The small molecule below binds the protein below.
Small molecule (SMILES): CC(=O)N[C@H]1[C@H]([C@H](O)[C@H](O)CO)O[C@@](O[C@H]2[C@@H](O)[C@@H](CO)O[C@@H](O[C@H]3[C@H](O)[C@@H](O)[C@@H](O)O[C@@H]3CO)[C@@H]2O)(C(=O)O)C[C@@H]1O

Sequence of chain 26.A:
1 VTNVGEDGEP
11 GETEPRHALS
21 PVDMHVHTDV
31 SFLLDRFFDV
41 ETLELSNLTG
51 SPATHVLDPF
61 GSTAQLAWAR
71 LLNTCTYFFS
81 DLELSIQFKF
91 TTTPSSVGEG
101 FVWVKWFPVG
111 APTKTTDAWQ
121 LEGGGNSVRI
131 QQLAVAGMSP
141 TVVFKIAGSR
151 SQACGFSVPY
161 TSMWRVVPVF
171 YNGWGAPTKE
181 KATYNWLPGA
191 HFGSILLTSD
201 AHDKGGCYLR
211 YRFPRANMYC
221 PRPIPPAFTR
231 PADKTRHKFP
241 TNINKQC

Sequence of chain 30.A:
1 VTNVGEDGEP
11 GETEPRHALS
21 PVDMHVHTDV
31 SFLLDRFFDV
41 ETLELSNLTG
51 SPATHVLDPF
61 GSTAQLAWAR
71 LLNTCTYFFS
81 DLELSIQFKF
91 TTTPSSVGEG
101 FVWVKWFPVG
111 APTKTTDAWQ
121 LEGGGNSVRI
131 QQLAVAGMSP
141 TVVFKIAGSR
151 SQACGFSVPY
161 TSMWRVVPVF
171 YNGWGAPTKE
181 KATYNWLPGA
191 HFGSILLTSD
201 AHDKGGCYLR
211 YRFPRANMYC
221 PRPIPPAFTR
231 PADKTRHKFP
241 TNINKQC

Binding-site contacts:
Ligand atom O10 contacts residue ALA64 of chain 26.A at 3.8 Å.
Ligand atom O8 contacts residue ALA118 of chain 30.A at 3.8 Å.
Ligand atom C11 contacts residue ALA118 of chain 30.A at 3.9 Å (hydrophobic).
Ligand atom O8 contacts residue GLN120 of chain 30.A at 2.8 Å (h-bond).
Ligand atom C4 contacts residue ALA118 of chain 30.A at 4.0 Å (hydrophobic).
Ligand atom C6 contacts residue ALA118 of chain 30.A at 3.4 Å (hydrophobic).
Ligand atom C10 contacts residue ALA64 of chain 26.A at 4.5 Å (hydrophobic).
Ligand atom O9 contacts residue GLN120 of chain 30.A at 3.5 Å (h-bond).
Ligand atom C7 contacts residue ALA118 of chain 30.A at 3.6 Å (hydrophobic).
Ligand atom C9 contacts residue TRP119 of chain 30.A at 4.3 Å (hydrophobic).
Ligand atom N5 contacts residue ALA118 of chain 30.A at 2.8 Å (h-bond).
Ligand atom O9 contacts residue THR42 of chain 26.A at 4.0 Å.
Ligand atom C5 contacts residue ALA118 of chain 30.A at 3.6 Å (hydrophobic).
Ligand atom C10 contacts residue GLN65 of chain 26.A at 4.5 Å.
Ligand atom O1A contacts residue ALA118 of chain 30.A at 4.5 Å.
Ligand atom C1 contacts residue ARG129 of chain 30.A at 4.0 Å.
Ligand atom C11 contacts residue TRP119 of chain 30.A at 4.4 Å (hydrophobic).
Ligand atom C8 contacts residue GLN120 of chain 30.A at 4.1 Å.
Ligand atom O1B contacts residue ARG129 of chain 30.A at 3.9 Å.
Ligand atom O8 contacts residue TRP119 of chain 30.A at 3.8 Å.
Ligand atom O1A contacts residue ARG129 of chain 30.A at 3.3 Å (salt-bridge).
Ligand atom C11 contacts residue GLN65 of chain 26.A at 3.7 Å.
Ligand atom C8 contacts residue ALA118 of chain 30.A at 4.3 Å (hydrophobic).
Ligand atom O10 contacts residue GLN65 of chain 26.A at 4.0 Å.
Ligand atom C10 contacts residue ALA118 of chain 30.A at 3.8 Å (hydrophobic).
Ligand atom C11 contacts residue GLN132 of chain 30.A at 4.3 Å.